A protein and the small-molecule ligand that binds it are described below.
Small molecule (SMILES): COc1ccc(C(=C2C=CC(N(C)C)C=C2)c2ccc(N(C)C)cc2)cc1

Sequence of chain 1.L:
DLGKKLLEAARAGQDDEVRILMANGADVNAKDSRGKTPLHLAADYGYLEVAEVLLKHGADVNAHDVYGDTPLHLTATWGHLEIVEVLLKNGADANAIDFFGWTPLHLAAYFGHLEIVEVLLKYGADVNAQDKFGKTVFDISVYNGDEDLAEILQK

Binding-site contacts:
Ligand atom N1 contacts residue ASN156 of chain 1.L at 3.6 Å (h-bond).
Ligand atom N6 contacts residue TYR122 of chain 1.K at 3.5 Å (h-bond).
Ligand atom C35 contacts residue PHE145 of chain 1.L at 3.5 Å (hydrophobic).
Ligand atom N1 contacts residue TRP114 of chain 1.K at 4.0 Å.
Ligand atom C39 contacts residue TYR122 of chain 1.L at 3.6 Å (hydrophobic).
Ligand atom C6 contacts residue TRP114 of chain 1.K at 4.0 Å (hydrophobic).
Ligand atom C5 contacts residue TYR122 of chain 1.K at 3.4 Å (hydrophobic).
Ligand atom N6 contacts residue TRP114 of chain 1.L at 3.8 Å.
Ligand atom C38 contacts residue TYR122 of chain 1.L at 3.8 Å (hydrophobic).
Ligand atom C36 contacts residue TRP114 of chain 1.L at 3.4 Å (hydrophobic).
Ligand atom C32 contacts residue TYR122 of chain 1.K at 3.7 Å (hydrophobic).
Ligand atom C10 contacts residue PHE123 of chain 1.K at 3.8 Å (hydrophobic).
Ligand atom C2 contacts residue TYR122 of chain 1.L at 3.2 Å (hydrophobic).
Ligand atom C31 contacts residue TYR122 of chain 1.K at 3.9 Å (hydrophobic).
Ligand atom C5 contacts residue TRP114 of chain 1.K at 3.7 Å (hydrophobic).
Ligand atom C31 contacts residue PHE123 of chain 1.K at 3.6 Å (hydrophobic).
Ligand atom C34 contacts residue ASN156 of chain 1.K at 3.3 Å.
Ligand atom C33 contacts residue TYR122 of chain 1.K at 4.0 Å (hydrophobic).
Ligand atom C36 contacts residue TYR122 of chain 1.L at 3.8 Å (hydrophobic).
Ligand atom C37 contacts residue TRP114 of chain 1.L at 3.8 Å (hydrophobic).
Ligand atom C39 contacts residue TRP114 of chain 1.K at 3.8 Å (hydrophobic).
Ligand atom C2 contacts residue ASN156 of chain 1.L at 3.9 Å.
Ligand atom C31 contacts residue TRP114 of chain 1.L at 3.7 Å (hydrophobic).
Ligand atom C1 contacts residue ASN156 of chain 1.L at 3.2 Å.
Ligand atom C2 contacts residue PHE145 of chain 1.K at 3.5 Å (hydrophobic).
Ligand atom C29 contacts residue TRP114 of chain 1.K at 3.5 Å (hydrophobic).
Ligand atom C33 contacts residue TRP114 of chain 1.L at 3.3 Å (hydrophobic).
Ligand atom C4 contacts residue TRP114 of chain 1.K at 3.4 Å (hydrophobic).
Ligand atom C34 contacts residue PHE145 of chain 1.L at 3.8 Å (hydrophobic).
Ligand atom C35 contacts residue TYR122 of chain 1.K at 3.1 Å (hydrophobic).
Ligand atom C4 contacts residue TYR122 of chain 1.K at 3.3 Å (hydrophobic).
Ligand atom N6 contacts residue ASN156 of chain 1.K at 3.7 Å.
Ligand atom C1 contacts residue PHE145 of chain 1.K at 3.8 Å (hydrophobic).
Ligand atom C9 contacts residue PHE123 of chain 1.K at 4.0 Å (hydrophobic).
Ligand atom C38 contacts residue TRP114 of chain 1.K at 3.9 Å (hydrophobic).
Ligand atom C28 contacts residue TRP114 of chain 1.K at 3.8 Å (hydrophobic).
Ligand atom C35 contacts residue ASN156 of chain 1.K at 3.9 Å.
Ligand atom C37 contacts residue TYR122 of chain 1.L at 3.8 Å (hydrophobic).
Ligand atom C3 contacts residue TRP114 of chain 1.K at 3.4 Å (hydrophobic).
Ligand atom C32 contacts residue TRP114 of chain 1.L at 3.5 Å (hydrophobic).

Sequence of chain 1.K:
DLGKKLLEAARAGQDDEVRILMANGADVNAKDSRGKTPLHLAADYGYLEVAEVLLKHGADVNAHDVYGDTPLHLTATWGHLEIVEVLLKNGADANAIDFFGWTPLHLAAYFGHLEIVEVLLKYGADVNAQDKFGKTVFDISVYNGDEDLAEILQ